Binding-site contacts:
Ligand atom OAD contacts residue ARG85 of chain 1.A at 3.5 Å.
Ligand atom CAS contacts residue ILE138 of chain 1.A at 3.7 Å (hydrophobic).
Ligand atom CAO contacts residue SER139 of chain 1.A at 3.6 Å.
Ligand atom CAO contacts residue ARG85 of chain 1.A at 3.7 Å.
Ligand atom CAB contacts residue MET145 of chain 1.A at 4.0 Å (hydrophobic).
Ligand atom CAO contacts residue ILE138 of chain 1.A at 3.7 Å (hydrophobic).
Ligand atom CAE contacts residue VAL136 of chain 1.A at 3.8 Å (hydrophobic).
Ligand atom CAF contacts residue ILE138 of chain 1.A at 4.1 Å (hydrophobic).
Ligand atom CAK contacts residue ILE138 of chain 1.A at 3.7 Å (hydrophobic).
Ligand atom CAN contacts residue ILE78 of chain 1.A at 4.1 Å (hydrophobic).
Ligand atom CAP contacts residue GLY81 of chain 1.A at 3.9 Å.
Ligand atom CAL contacts residue CYS82 of chain 1.A at 4.0 Å (hydrophobic).
Ligand atom CAR contacts residue GLY81 of chain 1.A at 4.0 Å.
Ligand atom CAI contacts residue ILE138 of chain 1.A at 4.1 Å (hydrophobic).
Ligand atom CAJ contacts residue GLY81 of chain 1.A at 3.7 Å.
Ligand atom CAE contacts residue MET161 of chain 1.A at 3.7 Å (hydrophobic).
Ligand atom CAJ contacts residue PHE61 of chain 1.A at 3.6 Å (hydrophobic).
Ligand atom CAK contacts residue CYS82 of chain 1.A at 3.8 Å (hydrophobic).
Ligand atom CAG contacts residue LEU137 of chain 1.A at 3.8 Å (hydrophobic).
Ligand atom CAB contacts residue LEU52 of chain 1.A at 4.0 Å (hydrophobic).
Ligand atom CAF contacts residue MET145 of chain 1.A at 3.9 Å (hydrophobic).
Ligand atom CAG contacts residue ILE138 of chain 1.A at 3.8 Å (hydrophobic).
Ligand atom CAI contacts residue LEU137 of chain 1.A at 3.9 Å (hydrophobic).
Ligand atom CAI contacts residue MLO1 of chain 1.C at 4.1 Å.
Ligand atom OAC contacts residue SER139 of chain 1.A at 2.6 Å (h-bond).
Ligand atom CAF contacts residue PHE61 of chain 1.A at 4.0 Å (hydrophobic).
Ligand atom CAQ contacts residue ILE138 of chain 1.A at 3.9 Å (hydrophobic).
Ligand atom CAA contacts residue MET161 of chain 1.A at 3.6 Å (hydrophobic).
Ligand atom CAP contacts residue ARG85 of chain 1.A at 4.0 Å.
Ligand atom CAG contacts residue ARG85 of chain 1.A at 3.9 Å.
Ligand atom CAQ contacts residue MLO1 of chain 1.C at 3.9 Å.
Ligand atom CAR contacts residue PHE61 of chain 1.A at 4.1 Å (hydrophobic).
Ligand atom CAH contacts residue GLY81 of chain 1.A at 3.7 Å.
Ligand atom OAC contacts residue ILE138 of chain 1.A at 3.6 Å.
Ligand atom CAM contacts residue MLO1 of chain 1.C at 3.6 Å.
Ligand atom CAA contacts residue VAL136 of chain 1.A at 4.0 Å (hydrophobic).
Ligand atom CAA contacts residue CYS82 of chain 1.A at 3.6 Å (hydrophobic).
Ligand atom CAS contacts residue ARG85 of chain 1.A at 3.9 Å.
Ligand atom OAC contacts residue ARG85 of chain 1.A at 3.9 Å.
Ligand atom CAH contacts residue PHE61 of chain 1.A at 3.6 Å (hydrophobic).

A protein and the small-molecule ligand that binds it are described below.
Small molecule (SMILES): C=CCc1ccc(O)c(-c2cc(CC=C)ccc2O)c1

Sequence of chain 1.A:
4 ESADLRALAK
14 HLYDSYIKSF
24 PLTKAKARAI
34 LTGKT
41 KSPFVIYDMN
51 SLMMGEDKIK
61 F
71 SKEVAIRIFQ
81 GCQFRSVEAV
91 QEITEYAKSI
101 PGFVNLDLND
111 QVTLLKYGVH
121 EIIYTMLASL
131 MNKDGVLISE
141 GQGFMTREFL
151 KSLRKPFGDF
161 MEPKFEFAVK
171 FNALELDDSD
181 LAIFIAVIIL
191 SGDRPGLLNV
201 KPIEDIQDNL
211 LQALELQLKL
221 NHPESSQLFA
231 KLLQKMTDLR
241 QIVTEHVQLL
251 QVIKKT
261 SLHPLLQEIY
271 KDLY